Sequence of chain 5.A:
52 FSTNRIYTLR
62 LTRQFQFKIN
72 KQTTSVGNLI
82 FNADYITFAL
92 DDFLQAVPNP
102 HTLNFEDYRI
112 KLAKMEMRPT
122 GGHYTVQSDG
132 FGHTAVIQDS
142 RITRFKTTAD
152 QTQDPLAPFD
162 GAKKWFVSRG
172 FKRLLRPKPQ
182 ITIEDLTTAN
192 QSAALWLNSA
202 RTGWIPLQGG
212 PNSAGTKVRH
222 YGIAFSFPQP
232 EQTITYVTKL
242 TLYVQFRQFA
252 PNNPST

Sequence of chain 2.E:
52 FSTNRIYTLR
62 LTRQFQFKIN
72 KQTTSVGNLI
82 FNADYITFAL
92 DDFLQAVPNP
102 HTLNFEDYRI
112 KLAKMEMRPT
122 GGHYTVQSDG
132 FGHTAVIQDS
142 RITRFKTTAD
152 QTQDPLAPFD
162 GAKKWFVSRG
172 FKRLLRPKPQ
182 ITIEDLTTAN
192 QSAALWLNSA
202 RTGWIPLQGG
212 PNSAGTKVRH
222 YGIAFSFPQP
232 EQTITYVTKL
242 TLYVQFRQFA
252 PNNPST

This protein binds this small molecule.
Small molecule (SMILES): Cc1cn([C@H]2C[C@H](O)[C@@H](CO[P](=O)(O)O[C@H]3C[C@H](n4cnc5c(=O)[nH]c(N)nc54)O[C@@H]3CO[P](=O)(O)O[C@H]3C[C@H](n4ccc(N)nc4=O)O[C@@H]3COP(=O)=O)O2)c(=O)[nH]c1=O

Sequence of chain 5.E:
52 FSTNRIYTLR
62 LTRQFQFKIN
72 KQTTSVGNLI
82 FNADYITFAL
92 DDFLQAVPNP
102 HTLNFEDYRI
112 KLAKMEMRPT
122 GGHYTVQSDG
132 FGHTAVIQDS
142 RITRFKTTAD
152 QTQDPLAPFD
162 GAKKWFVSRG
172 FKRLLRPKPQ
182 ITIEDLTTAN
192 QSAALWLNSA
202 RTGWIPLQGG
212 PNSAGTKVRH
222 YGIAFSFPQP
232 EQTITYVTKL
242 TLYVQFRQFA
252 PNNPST

Binding-site contacts:
Ligand atom O3' contacts residue LYS112 of chain 5.E at 3.2 Å.
Ligand atom N7 contacts residue LYS115 of chain 5.E at 2.9 Å (salt-bridge).
Ligand atom N7 contacts residue LEU175 of chain 5.E at 3.9 Å.
Ligand atom C7 contacts residue PHE52 of chain 2.E at 3.7 Å (hydrophobic).
Ligand atom O3' contacts residue ARG61 of chain 5.E at 3.9 Å.
Ligand atom OP1 contacts residue LYS164 of chain 5.A at 3.4 Å.
Ligand atom O4 contacts residue ARG56 of chain 2.E at 3.1 Å (salt-bridge).
Ligand atom C5 contacts residue LEU175 of chain 5.E at 3.8 Å (hydrophobic).
Ligand atom O6 contacts residue LYS173 of chain 5.E at 3.1 Å.
Ligand atom C1' contacts residue LYS112 of chain 5.E at 3.8 Å.
Ligand atom C5 contacts residue LYS173 of chain 5.E at 4.0 Å.
Ligand atom OP2 contacts residue ARG61 of chain 5.E at 2.8 Å (salt-bridge).
Ligand atom O6 contacts residue LEU175 of chain 5.E at 3.9 Å.
Ligand atom O2 contacts residue THR59 of chain 5.E at 3.3 Å (h-bond).
Ligand atom OP2 contacts residue LYS165 of chain 5.A at 3.3 Å (salt-bridge).
Ligand atom N9 contacts residue LEU175 of chain 5.E at 3.7 Å.
Ligand atom N3 contacts residue THR59 of chain 5.E at 3.3 Å (h-bond).
Ligand atom C8 contacts residue LEU175 of chain 5.E at 3.8 Å (hydrophobic).
Ligand atom C5 contacts residue LYS115 of chain 5.E at 3.7 Å.
Ligand atom P contacts residue LYS165 of chain 5.A at 4.0 Å.
Ligand atom C6 contacts residue LEU175 of chain 5.E at 3.7 Å (hydrophobic).
Ligand atom OP2 contacts residue TYR244 of chain 5.E at 3.1 Å (h-bond).
Ligand atom C4 contacts residue LEU175 of chain 5.E at 3.7 Å (hydrophobic).
Ligand atom OP2 contacts residue LYS115 of chain 5.E at 3.8 Å.
Ligand atom N4 contacts residue LYS173 of chain 5.E at 4.0 Å.
Ligand atom P contacts residue PHE52 of chain 2.E at 3.9 Å.
Ligand atom C2 contacts residue GLN246 of chain 5.E at 3.9 Å.
Ligand atom O2 contacts residue GLN246 of chain 5.E at 2.7 Å (h-bond).
Ligand atom OP1 contacts residue PHE52 of chain 2.E at 3.0 Å (h-bond).
Ligand atom P contacts residue ARG61 of chain 5.E at 3.6 Å.
Ligand atom C2' contacts residue TYR244 of chain 5.E at 3.7 Å (hydrophobic).
Ligand atom C2 contacts residue THR59 of chain 5.E at 3.5 Å.
Ligand atom C8 contacts residue TYR244 of chain 5.E at 3.1 Å (hydrophobic).
Ligand atom C8 contacts residue LYS115 of chain 5.E at 4.0 Å.
Ligand atom N7 contacts residue TYR244 of chain 5.E at 3.8 Å.
Ligand atom OP1 contacts residue LYS165 of chain 5.A at 2.7 Å (salt-bridge).
Ligand atom C6 contacts residue LYS115 of chain 5.E at 3.8 Å.
Ligand atom O6 contacts residue LYS115 of chain 5.E at 3.3 Å (salt-bridge).
Ligand atom OP1 contacts residue ARG61 of chain 5.E at 4.0 Å.
Ligand atom O5' contacts residue TYR244 of chain 5.E at 3.9 Å.